Sequence of chain 1.A:
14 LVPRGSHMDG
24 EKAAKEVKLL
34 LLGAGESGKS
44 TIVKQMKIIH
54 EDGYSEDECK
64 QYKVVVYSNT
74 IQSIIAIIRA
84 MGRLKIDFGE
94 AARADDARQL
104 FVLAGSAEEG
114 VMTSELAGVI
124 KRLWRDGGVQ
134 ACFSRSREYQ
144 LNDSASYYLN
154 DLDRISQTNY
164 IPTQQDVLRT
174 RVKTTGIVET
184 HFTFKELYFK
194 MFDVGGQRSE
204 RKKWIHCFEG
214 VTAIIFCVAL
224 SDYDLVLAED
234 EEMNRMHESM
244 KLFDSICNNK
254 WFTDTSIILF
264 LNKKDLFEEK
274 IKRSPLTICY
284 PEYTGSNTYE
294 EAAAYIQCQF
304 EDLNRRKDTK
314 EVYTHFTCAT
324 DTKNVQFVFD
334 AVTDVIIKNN

Binding-site contacts:
Ligand atom CD contacts residue ARG204 of chain 1.A at 3.4 Å.
Ligand atom CE2 contacts residue TRP207 of chain 1.A at 3.6 Å (hydrophobic).
Ligand atom OD2 contacts residue LYS253 of chain 1.A at 2.9 Å (salt-bridge).
Ligand atom CD2 contacts residue TRP207 of chain 1.A at 3.5 Å (hydrophobic).
Ligand atom NE contacts residue GLU203 of chain 1.A at 3.2 Å (salt-bridge).
Ligand atom O contacts residue ASN252 of chain 1.A at 3.7 Å.
Ligand atom CZ3 contacts residue SER248 of chain 1.A at 3.7 Å.
Ligand atom N contacts residue SER202 of chain 1.A at 2.9 Å (h-bond).
Ligand atom CG contacts residue SER202 of chain 1.A at 3.7 Å.
Ligand atom OE1 contacts residue ARG204 of chain 1.A at 3.1 Å (salt-bridge).
Ligand atom O contacts residue SER202 of chain 1.A at 3.0 Å (h-bond).
Ligand atom CB contacts residue TRP207 of chain 1.A at 3.7 Å (hydrophobic).
Ligand atom N contacts residue ARG204 of chain 1.A at 3.5 Å (salt-bridge).
Ligand atom CE2 contacts residue LYS244 of chain 1.A at 3.7 Å.
Ligand atom CG2 contacts residue GLY199 of chain 1.A at 3.6 Å.
Ligand atom CA contacts residue SER202 of chain 1.A at 3.4 Å.
Ligand atom NE1 contacts residue GLY198 of chain 1.A at 3.3 Å (h-bond).
Ligand atom OE2 contacts residue ARG204 of chain 1.A at 2.7 Å (salt-bridge).
Ligand atom C contacts residue SER202 of chain 1.A at 3.6 Å.
Ligand atom C contacts residue ARG204 of chain 1.A at 3.7 Å.
Ligand atom CZ contacts residue GLU203 of chain 1.A at 3.1 Å.
Ligand atom CE1 contacts residue SER248 of chain 1.A at 3.5 Å.
Ligand atom O contacts residue ARG201 of chain 1.A at 3.7 Å.
Ligand atom CB contacts residue PHE211 of chain 1.A at 3.6 Å (hydrophobic).
Ligand atom C contacts residue TRP207 of chain 1.A at 3.6 Å (hydrophobic).
Ligand atom CZ3 contacts residue ILE249 of chain 1.A at 3.5 Å (hydrophobic).
Ligand atom N contacts residue TRP207 of chain 1.A at 3.5 Å.
Ligand atom SD contacts residue SER248 of chain 1.A at 3.6 Å.
Ligand atom NH2 contacts residue GLU203 of chain 1.A at 2.6 Å (salt-bridge).
Ligand atom CE1 contacts residue LYS244 of chain 1.A at 3.6 Å.
Ligand atom CZ contacts residue ILE208 of chain 1.A at 3.6 Å (hydrophobic).
Ligand atom CZ contacts residue LYS244 of chain 1.A at 3.6 Å.
Ligand atom O contacts residue TRP207 of chain 1.A at 2.7 Å (h-bond).
Ligand atom OH contacts residue LYS244 of chain 1.A at 3.0 Å.
Ligand atom CA contacts residue TRP207 of chain 1.A at 3.7 Å (hydrophobic).
Ligand atom N contacts residue ARG201 of chain 1.A at 3.6 Å.
Ligand atom O contacts residue ARG204 of chain 1.A at 2.8 Å (salt-bridge).
Ligand atom C contacts residue ARG201 of chain 1.A at 3.7 Å.
Ligand atom CD1 contacts residue GLY198 of chain 1.A at 3.3 Å.
Ligand atom CD1 contacts residue SER248 of chain 1.A at 3.3 Å.

A protein and the small-molecule ligand that binds it are described below.
Small molecule (SMILES): CSCC[C@H](NC(=O)[C@H](CC(C)C)NC(=O)[C@H](Cc1ccccc1)NC(=O)[C@H](CC(=O)O)NC(=O)[C@H](Cc1ccc(O)cc1)NC(=O)[C@H](Cc1c[nH]c2ccccc12)NC(=O)[C@@H](NC(=O)[C@@H](NC(=O)[C@H](CCCNC(N)=[NH2+])NC(=O)[C@@H]([NH3+])CO)C(C)C)[C@@H](C)O)C(=O)N[C@@H](CCC(=O)O)C(=O)N[C@H](C=O)CC(=O)O